Binding-site contacts:
Ligand atom C7 contacts residue ASN24 of chain 3.A at 3.4 Å.
Ligand atom C1 contacts residue ASN24 of chain 3.A at 1.4 Å.
Ligand atom C5 contacts residue ASN24 of chain 3.A at 3.7 Å.
Ligand atom C4 contacts residue ASN24 of chain 3.A at 4.3 Å.
Ligand atom O5 contacts residue ASN24 of chain 3.A at 2.4 Å (h-bond).
Ligand atom C6 contacts residue THR26 of chain 3.A at 4.5 Å.
Ligand atom C8 contacts residue ASN24 of chain 3.A at 4.5 Å.
Ligand atom C2 contacts residue ASN24 of chain 3.A at 2.5 Å.
Ligand atom N2 contacts residue ASN24 of chain 3.A at 2.9 Å (h-bond).
Ligand atom C3 contacts residue ASN24 of chain 3.A at 3.8 Å.
Ligand atom O7 contacts residue ASN24 of chain 3.A at 3.4 Å (h-bond).

The protein below binds the small molecule below.
Small molecule (SMILES): CC(=O)N[C@H]1[C@H](O[C@H]2[C@H](O)[C@@H](NC(C)=O)CO[C@@H]2CO)O[C@H](CO)[C@@H](O[C@@H]2O[C@H](CO)[C@@H](O)[C@H](O)[C@@H]2O)[C@@H]1O

Sequence of chain 3.A:
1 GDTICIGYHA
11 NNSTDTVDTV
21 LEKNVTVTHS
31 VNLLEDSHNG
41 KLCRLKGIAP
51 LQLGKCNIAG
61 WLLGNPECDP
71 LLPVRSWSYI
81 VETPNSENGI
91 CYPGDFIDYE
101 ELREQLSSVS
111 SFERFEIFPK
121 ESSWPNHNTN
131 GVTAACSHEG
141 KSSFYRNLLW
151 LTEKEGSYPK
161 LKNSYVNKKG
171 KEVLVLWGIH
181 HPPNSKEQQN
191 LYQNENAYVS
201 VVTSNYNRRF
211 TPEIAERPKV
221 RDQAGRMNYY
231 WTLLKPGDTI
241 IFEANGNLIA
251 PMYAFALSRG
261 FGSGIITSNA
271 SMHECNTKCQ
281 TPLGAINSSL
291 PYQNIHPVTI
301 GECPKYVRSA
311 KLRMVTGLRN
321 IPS